Sequence of chain 1.A:
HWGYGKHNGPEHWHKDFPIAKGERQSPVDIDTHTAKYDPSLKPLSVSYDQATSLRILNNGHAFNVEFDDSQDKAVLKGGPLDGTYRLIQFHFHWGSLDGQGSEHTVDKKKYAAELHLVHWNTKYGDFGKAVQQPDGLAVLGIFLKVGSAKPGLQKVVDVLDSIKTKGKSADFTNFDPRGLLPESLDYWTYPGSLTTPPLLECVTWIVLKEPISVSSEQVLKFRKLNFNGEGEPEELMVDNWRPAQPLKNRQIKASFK

Binding-site contacts:
Ligand atom N10 contacts residue ZN1 of chain 1.B at 1.9 Å.
Ligand atom F12 contacts residue THR198 of chain 1.A at 3.1 Å.
Ligand atom C28 contacts residue VAL121 of chain 1.A at 3.7 Å (hydrophobic).
Ligand atom C23 contacts residue GLN92 of chain 1.A at 3.8 Å.
Ligand atom C2 contacts residue THR199 of chain 1.A at 3.2 Å.
Ligand atom F13 contacts residue LEU197 of chain 1.A at 3.7 Å.
Ligand atom F13 contacts residue PRO200 of chain 1.A at 3.1 Å.
Ligand atom N10 contacts residue HIS96 of chain 1.A at 3.2 Å (h-bond).
Ligand atom F12 contacts residue THR199 of chain 1.A at 2.8 Å.
Ligand atom C15 contacts residue PRO200 of chain 1.A at 3.5 Å (hydrophobic).
Ligand atom C5 contacts residue HIS94 of chain 1.A at 3.9 Å.
Ligand atom F13 contacts residue PRO201 of chain 1.A at 3.8 Å.
Ligand atom O9 contacts residue VAL121 of chain 1.A at 3.7 Å.
Ligand atom C3 contacts residue LEU197 of chain 1.A at 3.8 Å (hydrophobic).
Ligand atom N10 contacts residue HIS94 of chain 1.A at 3.1 Å (h-bond).
Ligand atom O9 contacts residue HIS94 of chain 1.A at 3.1 Å.
Ligand atom C24 contacts residue ILE91 of chain 1.A at 3.6 Å (hydrophobic).
Ligand atom C26 contacts residue VAL134 of chain 1.A at 3.6 Å (hydrophobic).
Ligand atom O16 contacts residue PRO201 of chain 1.A at 3.4 Å.
Ligand atom O9 contacts residue HIS119 of chain 1.A at 3.7 Å.
Ligand atom C3 contacts residue THR199 of chain 1.A at 3.5 Å.
Ligand atom C4 contacts residue LEU197 of chain 1.A at 3.9 Å (hydrophobic).
Ligand atom C24 contacts residue PHE130 of chain 1.A at 3.5 Å (hydrophobic).
Ligand atom N19 contacts residue GLN92 of chain 1.A at 3.8 Å.
Ligand atom C23 contacts residue ILE91 of chain 1.A at 3.6 Å (hydrophobic).
Ligand atom O8 contacts residue LEU197 of chain 1.A at 3.3 Å.
Ligand atom N10 contacts residue HIS119 of chain 1.A at 3.5 Å (h-bond).
Ligand atom S7 contacts residue HIS94 of chain 1.A at 3.7 Å.
Ligand atom O16 contacts residue LEU197 of chain 1.A at 3.6 Å.
Ligand atom C25 contacts residue PHE130 of chain 1.A at 3.7 Å (hydrophobic).
Ligand atom F20 contacts residue HIS94 of chain 1.A at 3.0 Å.
Ligand atom O9 contacts residue ZN1 of chain 1.B at 3.1 Å.
Ligand atom F13 contacts residue THR199 of chain 1.A at 2.6 Å.
Ligand atom N10 contacts residue THR198 of chain 1.A at 2.9 Å (h-bond).
Ligand atom F12 contacts residue LEU197 of chain 1.A at 3.4 Å.
Ligand atom S7 contacts residue ZN1 of chain 1.B at 3.1 Å.
Ligand atom O8 contacts residue THR198 of chain 1.A at 3.0 Å (h-bond).
Ligand atom F20 contacts residue VAL121 of chain 1.A at 3.3 Å.
Ligand atom C14 contacts residue GLN92 of chain 1.A at 3.9 Å.
Ligand atom C22 contacts residue GLN92 of chain 1.A at 3.9 Å.

A small-molecule ligand and the protein it binds are described below.
Small molecule (SMILES): NS(=O)(=O)c1c(F)c(F)c(S(=O)(=O)CCO)c(NC2CCCCCCC2)c1F